Sequence of chain 1.B:
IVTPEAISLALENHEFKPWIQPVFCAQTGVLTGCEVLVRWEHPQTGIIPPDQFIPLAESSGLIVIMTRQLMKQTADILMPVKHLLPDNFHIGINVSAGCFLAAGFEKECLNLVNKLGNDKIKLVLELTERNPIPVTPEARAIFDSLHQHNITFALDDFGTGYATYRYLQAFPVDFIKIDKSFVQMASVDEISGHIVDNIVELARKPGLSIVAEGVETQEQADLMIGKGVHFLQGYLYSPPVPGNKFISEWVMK

Binding-site contacts:
Ligand atom CAG contacts residue PHE254 of chain 1.B at 3.4 Å (hydrophobic).
Ligand atom CAE contacts residue VAL46 of chain 1.B at 3.6 Å (hydrophobic).
Ligand atom CAD contacts residue VAL46 of chain 1.B at 4.2 Å (hydrophobic).
Ligand atom CAA contacts residue VAL234 of chain 1.B at 4.1 Å (hydrophobic).
Ligand atom CAE contacts residue CYS57 of chain 1.B at 4.2 Å (hydrophobic).
Ligand atom CAB contacts residue VAL147 of chain 1.B at 3.9 Å (hydrophobic).
Ligand atom OAI contacts residue LYS200 of chain 1.B at 3.9 Å.
Ligand atom OAH contacts residue PHE254 of chain 1.B at 3.9 Å.
Ligand atom OAH contacts residue GLY56 of chain 1.B at 3.3 Å (h-bond).
Ligand atom CAB contacts residue VAL234 of chain 1.B at 4.1 Å (hydrophobic).
Ligand atom CAA contacts residue VAL147 of chain 1.B at 4.1 Å (hydrophobic).
Ligand atom CAF contacts residue HIS113 of chain 1.B at 4.1 Å.
Ligand atom CAC contacts residue HIS113 of chain 1.B at 4.0 Å.
Ligand atom CAG contacts residue HIS113 of chain 1.B at 3.5 Å.
Ligand atom CAF contacts residue GLY115 of chain 1.B at 4.3 Å.
Ligand atom CAB contacts residue HIS113 of chain 1.B at 4.4 Å.
Ligand atom CAD contacts residue HIS113 of chain 1.B at 3.3 Å.
Ligand atom OAH contacts residue THR55 of chain 1.B at 2.8 Å (h-bond).
Ligand atom CAA contacts residue GLU149 of chain 1.B at 3.5 Å.
Ligand atom CAA contacts residue LYS200 of chain 1.B at 4.0 Å.
Ligand atom CAC contacts residue PHE198 of chain 1.B at 3.7 Å (hydrophobic).
Ligand atom OAH contacts residue HIS113 of chain 1.B at 3.1 Å (h-bond).
Ligand atom CAG contacts residue VAL46 of chain 1.B at 3.6 Å (hydrophobic).
Ligand atom CAG contacts residue THR55 of chain 1.B at 3.6 Å.
Ligand atom CAF contacts residue CYS57 of chain 1.B at 3.8 Å (hydrophobic).
Ligand atom OAI contacts residue GLU149 of chain 1.B at 2.6 Å (salt-bridge).
Ligand atom CAE contacts residue HIS113 of chain 1.B at 3.8 Å.
Ligand atom CAC contacts residue PHE254 of chain 1.B at 4.2 Å (hydrophobic).
Ligand atom OAI contacts residue GLY115 of chain 1.B at 4.2 Å.
Ligand atom CAF contacts residue GLU149 of chain 1.B at 3.7 Å.
Ligand atom CAB contacts residue PHE198 of chain 1.B at 3.7 Å (hydrophobic).
Ligand atom CAF contacts residue VAL46 of chain 1.B at 4.4 Å (hydrophobic).
Ligand atom CAC contacts residue VAL234 of chain 1.B at 3.8 Å (hydrophobic).
Ligand atom OAI contacts residue ALA177 of chain 1.B at 4.4 Å.
Ligand atom OAI contacts residue VAL147 of chain 1.B at 3.3 Å.
Ligand atom OAH contacts residue VAL46 of chain 1.B at 3.6 Å.

The protein below binds the small molecule below.
Small molecule (SMILES): OCC1CCC(O)CC1